Binding-site contacts:
Ligand atom C6 contacts residue ASN336 of chain 1.B at 3.3 Å.
Ligand atom O6 contacts residue LYS335 of chain 1.B at 3.0 Å (salt-bridge).
Ligand atom C4 contacts residue NAG1 of chain 1.S at 3.2 Å.
Ligand atom O7 contacts residue ARG250 of chain 1.B at 3.5 Å.
Ligand atom C6 contacts residue LYS335 of chain 1.B at 3.1 Å.
Ligand atom O7 contacts residue HIS247 of chain 1.B at 3.2 Å.
Ligand atom O5 contacts residue ASN336 of chain 1.B at 3.1 Å (h-bond).
Ligand atom C1 contacts residue THR109 of chain 1.B at 3.4 Å.
Ligand atom C7 contacts residue ASN107 of chain 1.B at 3.5 Å.
Ligand atom O4 contacts residue ASN282 of chain 1.B at 3.6 Å.
Ligand atom C2 contacts residue ASN107 of chain 1.B at 2.5 Å.
Ligand atom O4 contacts residue NAG1 of chain 1.S at 2.2 Å (h-bond).
Ligand atom C6 contacts residue ASN336 of chain 1.B at 3.5 Å.
Ligand atom C1 contacts residue TYR338 of chain 1.B at 3.5 Å (hydrophobic).
Ligand atom N2 contacts residue ASN107 of chain 1.B at 2.9 Å (h-bond).
Ligand atom O3 contacts residue ASN282 of chain 1.B at 3.4 Å.
Ligand atom C5 contacts residue TYR338 of chain 1.B at 3.5 Å (hydrophobic).
Ligand atom O6 contacts residue NAG1 of chain 1.S at 2.4 Å (h-bond).
Ligand atom C8 contacts residue ARG250 of chain 1.B at 3.5 Å.
Ligand atom O6 contacts residue GLY350 of chain 1.B at 3.1 Å.
Ligand atom C3 contacts residue THR53 of chain 1.B at 3.5 Å.
Ligand atom O5 contacts residue ASN107 of chain 1.B at 2.3 Å (h-bond).
Ligand atom O4 contacts residue SER281 of chain 1.B at 2.4 Å (h-bond).
Ligand atom O3 contacts residue ARG250 of chain 1.B at 2.8 Å (salt-bridge).
Ligand atom O6 contacts residue ASN336 of chain 1.B at 3.0 Å (h-bond).
Ligand atom O6 contacts residue LYS87 of chain 1.B at 3.5 Å (salt-bridge).
Ligand atom O6 contacts residue TYR89 of chain 1.B at 3.3 Å (h-bond).
Ligand atom O3 contacts residue NAG1 of chain 1.G at 2.7 Å (h-bond).
Ligand atom O5 contacts residue TYR89 of chain 1.B at 3.0 Å (h-bond).
Ligand atom C1 contacts residue THR53 of chain 1.B at 3.4 Å.
Ligand atom O4 contacts residue NAG1 of chain 1.G at 3.2 Å.
Ligand atom N2 contacts residue ARG250 of chain 1.B at 3.6 Å (salt-bridge).
Ligand atom C8 contacts residue ALA55 of chain 1.B at 3.5 Å (hydrophobic).
Ligand atom C2 contacts residue THR53 of chain 1.B at 3.3 Å.
Ligand atom N2 contacts residue THR53 of chain 1.B at 2.7 Å (h-bond).
Ligand atom C7 contacts residue ARG250 of chain 1.B at 3.3 Å.
Ligand atom C6 contacts residue GLN333 of chain 1.B at 3.1 Å.
Ligand atom C1 contacts residue ASN107 of chain 1.B at 1.4 Å.
Ligand atom O4 contacts residue GLN333 of chain 1.B at 3.5 Å (h-bond).
Ligand atom C6 contacts residue NAG1 of chain 1.S at 3.6 Å.

A protein and the small-molecule ligand that binds it are described below.
Small molecule (SMILES): CC(=O)N[C@H]1[C@H](O[C@H]2[C@H](O)[C@@H](NC(C)=O)CO[C@@H]2CO)O[C@H](CO)[C@@H](O[C@@H]2O[C@H](CO[C@H]3O[C@H](CO)[C@@H](O)[C@H](O)[C@@H]3O)[C@@H](O)[C@H](O[C@H]3O[C@H](CO)[C@@H](O)[C@H](O)[C@@H]3O[C@H]3O[C@H](CO)[C@@H](O)[C@H](O)[C@@H]3O[C@H]3O[C@H](CO)[C@@H](O)[C@H](O)[C@@H]3O)[C@@H]2O)[C@@H]1O

Sequence of chain 1.B:
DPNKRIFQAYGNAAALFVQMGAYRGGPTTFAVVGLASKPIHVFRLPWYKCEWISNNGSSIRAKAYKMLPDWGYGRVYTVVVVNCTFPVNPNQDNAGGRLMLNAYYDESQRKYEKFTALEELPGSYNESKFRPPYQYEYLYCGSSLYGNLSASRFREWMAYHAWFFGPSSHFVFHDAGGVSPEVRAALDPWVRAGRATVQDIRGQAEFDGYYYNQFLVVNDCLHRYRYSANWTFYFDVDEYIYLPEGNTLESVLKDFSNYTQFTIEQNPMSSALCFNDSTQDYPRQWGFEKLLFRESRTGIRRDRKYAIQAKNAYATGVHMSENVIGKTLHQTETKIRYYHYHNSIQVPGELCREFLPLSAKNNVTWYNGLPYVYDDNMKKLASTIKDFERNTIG